Sequence of chain 1.A:
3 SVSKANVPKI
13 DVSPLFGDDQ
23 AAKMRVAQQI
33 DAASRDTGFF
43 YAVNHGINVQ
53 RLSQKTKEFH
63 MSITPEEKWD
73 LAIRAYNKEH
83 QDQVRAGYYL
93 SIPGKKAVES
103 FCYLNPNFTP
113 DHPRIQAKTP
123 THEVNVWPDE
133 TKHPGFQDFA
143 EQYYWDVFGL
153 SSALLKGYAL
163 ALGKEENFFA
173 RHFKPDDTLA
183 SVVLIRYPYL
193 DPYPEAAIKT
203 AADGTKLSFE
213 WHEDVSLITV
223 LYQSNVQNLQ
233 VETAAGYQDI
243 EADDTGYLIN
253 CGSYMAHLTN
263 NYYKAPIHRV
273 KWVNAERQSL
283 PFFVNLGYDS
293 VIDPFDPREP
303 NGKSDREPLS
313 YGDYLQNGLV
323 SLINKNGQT

Binding-site contacts:
Ligand atom C4 contacts residue PHE285 of chain 1.A at 4.0 Å (hydrophobic).
Ligand atom C3 contacts residue LEU321 of chain 1.A at 3.8 Å (hydrophobic).
Ligand atom S17 contacts residue PHE285 of chain 1.A at 3.7 Å.
Ligand atom S17 contacts residue ASP216 of chain 1.A at 3.1 Å (salt-bridge).
Ligand atom S17 contacts residue HIS214 of chain 1.A at 3.4 Å (h-bond).
Ligand atom C12 contacts residue PHE211 of chain 1.A at 3.7 Å (hydrophobic).
Ligand atom C1 contacts residue CYS104 of chain 1.A at 4.0 Å (hydrophobic).
Ligand atom C16 contacts residue FE21 of chain 1.B at 3.3 Å.
Ligand atom N14 contacts residue TYR91 of chain 1.A at 3.1 Å (h-bond).
Ligand atom O19 contacts residue ARG87 of chain 1.A at 2.8 Å (salt-bridge).
Ligand atom C7 contacts residue LEU324 of chain 1.A at 3.9 Å (hydrophobic).
Ligand atom O43 contacts residue GLN225 of chain 1.A at 4.0 Å.
Ligand atom C2 contacts residue SER183 of chain 1.A at 3.9 Å.
Ligand atom O20 contacts residue LEU321 of chain 1.A at 3.7 Å.
Ligand atom O18 contacts residue ILE187 of chain 1.A at 4.0 Å.
Ligand atom O43 contacts residue VAL272 of chain 1.A at 4.1 Å.
Ligand atom C1 contacts residue ARG87 of chain 1.A at 3.5 Å.
Ligand atom O20 contacts residue ARG87 of chain 1.A at 2.8 Å (salt-bridge).
Ligand atom O42 contacts residue TYR189 of chain 1.A at 2.6 Å (h-bond).
Ligand atom C33 contacts residue PRO283 of chain 1.A at 3.7 Å (hydrophobic).
Ligand atom C16 contacts residue PHE211 of chain 1.A at 3.5 Å (hydrophobic).
Ligand atom C33 contacts residue PHE285 of chain 1.A at 4.0 Å (hydrophobic).
Ligand atom C30 contacts residue ILE187 of chain 1.A at 3.7 Å (hydrophobic).
Ligand atom C33 contacts residue FE21 of chain 1.B at 3.8 Å.
Ligand atom C31 contacts residue VAL272 of chain 1.A at 4.0 Å (hydrophobic).
Ligand atom O43 contacts residue SER281 of chain 1.A at 3.2 Å (h-bond).
Ligand atom C10 contacts residue LEU324 of chain 1.A at 3.8 Å (hydrophobic).
Ligand atom O43 contacts residue TYR189 of chain 1.A at 3.4 Å (h-bond).
Ligand atom O19 contacts residue SER183 of chain 1.A at 2.7 Å (h-bond).
Ligand atom O42 contacts residue VAL272 of chain 1.A at 3.6 Å.
Ligand atom C16 contacts residue HIS214 of chain 1.A at 3.0 Å.
Ligand atom C32 contacts residue SER281 of chain 1.A at 3.7 Å.
Ligand atom C1 contacts residue SER183 of chain 1.A at 3.6 Å.
Ligand atom N14 contacts residue CYS104 of chain 1.A at 3.7 Å.
Ligand atom S17 contacts residue FE21 of chain 1.B at 2.4 Å.
Ligand atom N11 contacts residue PHE285 of chain 1.A at 4.0 Å.
Ligand atom N11 contacts residue LEU324 of chain 1.A at 3.8 Å.
Ligand atom O15 contacts residue THR331 of chain 1.A at 3.8 Å.
Ligand atom C2 contacts residue CYS104 of chain 1.A at 4.0 Å (hydrophobic).
Ligand atom C31 contacts residue TYR189 of chain 1.A at 3.3 Å (hydrophobic).

This protein binds this small molecule.
Small molecule (SMILES): C=C[C@@H](NC(=O)[C@H](CS)NC(=O)CCC[C@H](N)C(=O)O)C(=O)O